The small molecule below binds the protein below.
Small molecule (SMILES): CC(=O)N[C@@H]1[C@@H](O)[C@H](O)[C@@H](CO)O[C@H]1O

Sequence of chain 2.A:
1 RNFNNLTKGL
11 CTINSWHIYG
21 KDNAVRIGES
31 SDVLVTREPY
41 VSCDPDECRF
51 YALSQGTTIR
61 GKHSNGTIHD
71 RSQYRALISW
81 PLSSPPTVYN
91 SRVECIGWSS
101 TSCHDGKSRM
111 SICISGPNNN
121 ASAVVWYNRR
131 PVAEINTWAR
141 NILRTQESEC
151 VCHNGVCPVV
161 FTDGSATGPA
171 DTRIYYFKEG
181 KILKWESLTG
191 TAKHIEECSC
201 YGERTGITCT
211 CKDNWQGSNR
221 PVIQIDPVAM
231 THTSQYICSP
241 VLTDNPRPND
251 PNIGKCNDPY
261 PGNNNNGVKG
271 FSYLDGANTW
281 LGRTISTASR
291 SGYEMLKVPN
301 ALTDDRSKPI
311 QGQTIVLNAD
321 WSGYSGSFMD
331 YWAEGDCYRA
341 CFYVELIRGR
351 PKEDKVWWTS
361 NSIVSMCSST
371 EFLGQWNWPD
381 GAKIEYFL

Binding-site contacts:
Ligand atom N2 contacts residue ASN65 of chain 2.A at 2.8 Å (h-bond).
Ligand atom C5 contacts residue TRP357 of chain 2.A at 4.0 Å (hydrophobic).
Ligand atom C2 contacts residue ASN65 of chain 2.A at 2.3 Å.
Ligand atom C1 contacts residue TRP357 of chain 2.A at 3.6 Å (hydrophobic).
Ligand atom O3 contacts residue TRP357 of chain 2.A at 4.2 Å.
Ligand atom N2 contacts residue TRP357 of chain 2.A at 3.2 Å.
Ligand atom C7 contacts residue ASN65 of chain 2.A at 3.5 Å.
Ligand atom C8 contacts residue TRP357 of chain 2.A at 3.5 Å (hydrophobic).
Ligand atom C7 contacts residue TRP357 of chain 2.A at 3.8 Å (hydrophobic).
Ligand atom C8 contacts residue ASN65 of chain 2.A at 4.5 Å.
Ligand atom C3 contacts residue ASN65 of chain 2.A at 3.7 Å.
Ligand atom O5 contacts residue ASN65 of chain 2.A at 2.4 Å (h-bond).
Ligand atom C2 contacts residue TRP357 of chain 2.A at 4.0 Å (hydrophobic).
Ligand atom C4 contacts residue ASN65 of chain 2.A at 4.2 Å.
Ligand atom C5 contacts residue ASN65 of chain 2.A at 3.7 Å.
Ligand atom C1 contacts residue ASN65 of chain 2.A at 1.4 Å.
Ligand atom O4 contacts residue TRP357 of chain 2.A at 4.2 Å.
Ligand atom C4 contacts residue TRP357 of chain 2.A at 4.4 Å (hydrophobic).
Ligand atom O5 contacts residue TRP357 of chain 2.A at 4.3 Å.
Ligand atom O7 contacts residue ASN65 of chain 2.A at 3.8 Å.
Ligand atom C3 contacts residue TRP357 of chain 2.A at 3.7 Å (hydrophobic).